Binding-site contacts:
Ligand atom C3 contacts residue ASN763 of chain 1.A at 3.8 Å.
Ligand atom C1 contacts residue ASN763 of chain 1.A at 1.4 Å.
Ligand atom C4 contacts residue ASN763 of chain 1.A at 4.2 Å.
Ligand atom C8 contacts residue THR949 of chain 1.B at 3.7 Å.
Ligand atom O7 contacts residue ASN763 of chain 1.A at 3.2 Å (h-bond).
Ligand atom O6 contacts residue ILE1149 of chain 1.A at 3.8 Å.
Ligand atom C2 contacts residue THR949 of chain 1.B at 4.4 Å.
Ligand atom O7 contacts residue THR949 of chain 1.B at 4.4 Å.
Ligand atom C7 contacts residue THR949 of chain 1.B at 3.6 Å.
Ligand atom N2 contacts residue ALA951 of chain 1.B at 4.2 Å.
Ligand atom O7 contacts residue ALA951 of chain 1.B at 3.0 Å (h-bond).
Ligand atom C8 contacts residue SER950 of chain 1.B at 4.2 Å.
Ligand atom C5 contacts residue ASN763 of chain 1.A at 3.6 Å.
Ligand atom C7 contacts residue ALA951 of chain 1.B at 3.4 Å (hydrophobic).
Ligand atom C5 contacts residue ILE1149 of chain 1.A at 4.0 Å (hydrophobic).
Ligand atom O5 contacts residue ASN763 of chain 1.A at 2.4 Å (h-bond).
Ligand atom O7 contacts residue SER950 of chain 1.B at 3.6 Å.
Ligand atom C6 contacts residue ILE1149 of chain 1.A at 3.4 Å (hydrophobic).
Ligand atom C7 contacts residue SER950 of chain 1.B at 3.6 Å.
Ligand atom O5 contacts residue ILE1149 of chain 1.A at 4.0 Å.
Ligand atom N2 contacts residue THR949 of chain 1.B at 3.2 Å (h-bond).
Ligand atom C8 contacts residue ALA951 of chain 1.B at 3.7 Å (hydrophobic).
Ligand atom N2 contacts residue SER950 of chain 1.B at 3.6 Å.
Ligand atom O6 contacts residue HIS1174 of chain 1.A at 4.3 Å.
Ligand atom C2 contacts residue ASN763 of chain 1.A at 2.4 Å.
Ligand atom C7 contacts residue ASN763 of chain 1.A at 3.4 Å.
Ligand atom N2 contacts residue ASN763 of chain 1.A at 2.8 Å (h-bond).

Sequence of chain 1.A:
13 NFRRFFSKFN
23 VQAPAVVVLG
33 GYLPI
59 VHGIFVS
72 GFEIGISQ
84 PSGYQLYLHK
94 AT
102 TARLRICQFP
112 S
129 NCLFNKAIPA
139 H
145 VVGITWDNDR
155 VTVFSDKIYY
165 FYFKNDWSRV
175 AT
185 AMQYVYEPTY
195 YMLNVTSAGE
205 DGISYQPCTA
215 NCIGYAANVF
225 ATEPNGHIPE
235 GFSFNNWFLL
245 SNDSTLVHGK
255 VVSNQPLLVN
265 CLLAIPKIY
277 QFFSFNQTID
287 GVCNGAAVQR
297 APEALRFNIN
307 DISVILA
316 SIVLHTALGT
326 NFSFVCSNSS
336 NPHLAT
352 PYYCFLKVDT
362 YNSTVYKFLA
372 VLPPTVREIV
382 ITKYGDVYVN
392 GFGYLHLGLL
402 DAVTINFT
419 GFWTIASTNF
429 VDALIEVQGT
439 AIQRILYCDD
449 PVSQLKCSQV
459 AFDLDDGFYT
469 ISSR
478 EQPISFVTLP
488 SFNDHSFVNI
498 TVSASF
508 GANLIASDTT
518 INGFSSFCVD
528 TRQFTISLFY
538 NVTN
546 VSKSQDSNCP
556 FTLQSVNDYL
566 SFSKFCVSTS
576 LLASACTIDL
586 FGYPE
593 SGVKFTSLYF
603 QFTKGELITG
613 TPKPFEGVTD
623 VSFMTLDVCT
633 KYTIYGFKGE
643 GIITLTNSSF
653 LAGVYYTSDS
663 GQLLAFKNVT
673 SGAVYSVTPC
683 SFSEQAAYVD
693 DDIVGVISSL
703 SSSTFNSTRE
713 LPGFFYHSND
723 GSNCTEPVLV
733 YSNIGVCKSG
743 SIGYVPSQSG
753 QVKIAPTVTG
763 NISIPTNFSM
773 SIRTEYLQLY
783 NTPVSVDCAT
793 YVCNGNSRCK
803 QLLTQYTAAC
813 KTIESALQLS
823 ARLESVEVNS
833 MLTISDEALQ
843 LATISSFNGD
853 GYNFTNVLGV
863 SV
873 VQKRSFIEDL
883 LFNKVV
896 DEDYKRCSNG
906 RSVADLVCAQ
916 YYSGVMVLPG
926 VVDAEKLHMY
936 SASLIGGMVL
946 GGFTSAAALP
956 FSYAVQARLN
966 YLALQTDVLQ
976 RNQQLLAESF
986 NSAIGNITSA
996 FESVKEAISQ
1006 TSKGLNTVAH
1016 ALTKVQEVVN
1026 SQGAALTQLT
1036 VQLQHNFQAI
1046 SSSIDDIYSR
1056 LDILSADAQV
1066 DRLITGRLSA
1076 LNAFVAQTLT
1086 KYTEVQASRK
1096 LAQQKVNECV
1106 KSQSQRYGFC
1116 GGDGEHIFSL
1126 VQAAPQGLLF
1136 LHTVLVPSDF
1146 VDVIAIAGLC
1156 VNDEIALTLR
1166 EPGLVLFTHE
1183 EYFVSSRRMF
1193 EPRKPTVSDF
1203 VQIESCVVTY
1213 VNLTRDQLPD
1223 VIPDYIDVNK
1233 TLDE

Sequence of chain 1.B:
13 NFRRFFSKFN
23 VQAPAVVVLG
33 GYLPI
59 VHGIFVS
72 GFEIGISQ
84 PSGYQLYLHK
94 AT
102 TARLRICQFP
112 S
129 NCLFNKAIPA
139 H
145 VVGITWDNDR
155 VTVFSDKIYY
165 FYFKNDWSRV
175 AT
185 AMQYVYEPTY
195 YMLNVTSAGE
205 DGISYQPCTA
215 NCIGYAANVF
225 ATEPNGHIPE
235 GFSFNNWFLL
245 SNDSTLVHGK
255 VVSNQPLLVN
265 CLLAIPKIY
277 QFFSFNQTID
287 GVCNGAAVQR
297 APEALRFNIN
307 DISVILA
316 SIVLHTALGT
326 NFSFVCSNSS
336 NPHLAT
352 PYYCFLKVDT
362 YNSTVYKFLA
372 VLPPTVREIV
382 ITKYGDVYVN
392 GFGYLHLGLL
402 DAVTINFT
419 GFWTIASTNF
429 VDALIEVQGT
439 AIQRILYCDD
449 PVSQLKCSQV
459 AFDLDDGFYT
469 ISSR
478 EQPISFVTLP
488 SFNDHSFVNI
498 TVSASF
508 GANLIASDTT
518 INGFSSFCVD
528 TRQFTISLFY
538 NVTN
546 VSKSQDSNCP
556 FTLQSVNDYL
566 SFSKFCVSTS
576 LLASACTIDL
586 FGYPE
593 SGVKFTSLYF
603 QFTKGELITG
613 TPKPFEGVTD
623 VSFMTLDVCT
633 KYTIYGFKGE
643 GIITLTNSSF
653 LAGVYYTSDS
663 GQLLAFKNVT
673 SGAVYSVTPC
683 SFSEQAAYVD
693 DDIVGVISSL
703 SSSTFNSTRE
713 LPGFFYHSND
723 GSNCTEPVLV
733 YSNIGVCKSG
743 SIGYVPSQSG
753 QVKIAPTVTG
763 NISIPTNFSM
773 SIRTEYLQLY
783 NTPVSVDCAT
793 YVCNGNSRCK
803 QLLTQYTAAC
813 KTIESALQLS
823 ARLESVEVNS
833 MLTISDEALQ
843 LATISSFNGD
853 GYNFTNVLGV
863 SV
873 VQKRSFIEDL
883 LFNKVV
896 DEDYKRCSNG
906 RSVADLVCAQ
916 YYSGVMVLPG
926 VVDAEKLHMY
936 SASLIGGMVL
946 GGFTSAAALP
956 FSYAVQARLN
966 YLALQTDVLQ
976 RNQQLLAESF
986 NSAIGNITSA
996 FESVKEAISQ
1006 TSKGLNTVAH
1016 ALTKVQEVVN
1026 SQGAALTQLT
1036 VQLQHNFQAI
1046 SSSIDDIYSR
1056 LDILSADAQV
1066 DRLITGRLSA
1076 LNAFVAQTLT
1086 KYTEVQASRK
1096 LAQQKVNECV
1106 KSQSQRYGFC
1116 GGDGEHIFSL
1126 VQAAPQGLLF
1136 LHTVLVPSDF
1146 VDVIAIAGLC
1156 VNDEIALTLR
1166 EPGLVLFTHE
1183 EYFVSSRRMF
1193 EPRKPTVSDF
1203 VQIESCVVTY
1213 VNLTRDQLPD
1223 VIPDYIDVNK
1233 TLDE

This small molecule binds to this protein.
Small molecule (SMILES): CC(=O)N[C@@H]1[C@@H](O)[C@H](O)[C@@H](CO)O[C@H]1O